Sequence of chain 1.D:
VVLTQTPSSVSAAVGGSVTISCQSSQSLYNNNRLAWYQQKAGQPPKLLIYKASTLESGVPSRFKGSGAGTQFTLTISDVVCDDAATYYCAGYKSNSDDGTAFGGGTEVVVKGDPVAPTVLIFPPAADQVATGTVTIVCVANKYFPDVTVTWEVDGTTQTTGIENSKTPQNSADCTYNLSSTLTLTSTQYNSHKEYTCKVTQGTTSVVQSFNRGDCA

Binding-site contacts:
Ligand atom C3 contacts residue TYR126 of chain 1.C at 3.9 Å (hydrophobic).
Ligand atom C8 contacts residue PHE119 of chain 1.C at 4.0 Å (hydrophobic).
Ligand atom C8 contacts residue TYR126 of chain 1.C at 3.8 Å (hydrophobic).
Ligand atom O5 contacts residue 7GW1 of chain 1.R at 2.0 Å (h-bond).
Ligand atom O3 contacts residue ASN53 of chain 1.D at 3.5 Å (h-bond).
Ligand atom O7 contacts residue ASN55 of chain 1.D at 3.4 Å (h-bond).
Ligand atom O4 contacts residue ASN54 of chain 1.D at 3.5 Å (h-bond).
Ligand atom O3 contacts residue TYR126 of chain 1.C at 3.0 Å (h-bond).
Ligand atom C7 contacts residue LYS74 of chain 1.D at 3.9 Å.
Ligand atom O2 contacts residue TYR126 of chain 1.C at 2.6 Å (h-bond).
Ligand atom C3 contacts residue 7GW1 of chain 1.R at 3.9 Å.
Ligand atom O3 contacts residue LYS74 of chain 1.D at 3.2 Å (salt-bridge).
Ligand atom O4 contacts residue ASN53 of chain 1.D at 2.8 Å (h-bond).
Ligand atom O5 contacts residue ASN53 of chain 1.D at 3.8 Å.
Ligand atom C2 contacts residue TYR126 of chain 1.C at 3.8 Å (hydrophobic).
Ligand atom C8 contacts residue ARG56 of chain 1.D at 3.7 Å.
Ligand atom C7 contacts residue ASN55 of chain 1.D at 3.9 Å.
Ligand atom C8 contacts residue GLU121 of chain 1.C at 3.6 Å.
Ligand atom C6 contacts residue SIA2 of chain 1.G at 3.0 Å.
Ligand atom C2 contacts residue VAL124 of chain 1.C at 3.7 Å (hydrophobic).
Ligand atom C7 contacts residue ARG56 of chain 1.D at 3.7 Å.
Ligand atom O2 contacts residue VAL124 of chain 1.C at 3.4 Å.
Ligand atom C5 contacts residue 7GW1 of chain 1.R at 3.4 Å.
Ligand atom O2 contacts residue ASN54 of chain 1.D at 3.3 Å (h-bond).
Ligand atom O6 contacts residue SIA2 of chain 1.G at 2.8 Å (h-bond).
Ligand atom O7 contacts residue ARG56 of chain 1.D at 3.0 Å (salt-bridge).
Ligand atom O6 contacts residue LYS74 of chain 1.D at 3.4 Å (salt-bridge).
Ligand atom O5 contacts residue GAL1 of chain 1.G at 3.8 Å.
Ligand atom C8 contacts residue LYS74 of chain 1.D at 3.6 Å.
Ligand atom C5 contacts residue ASN54 of chain 1.D at 3.9 Å.
Ligand atom C2 contacts residue 7GW1 of chain 1.R at 2.7 Å.
Ligand atom C4 contacts residue ASN53 of chain 1.D at 3.9 Å.
Ligand atom C2 contacts residue ASN55 of chain 1.D at 4.0 Å.
Ligand atom C6 contacts residue ASN54 of chain 1.D at 3.4 Å.
Ligand atom O2 contacts residue 7GW1 of chain 1.R at 3.4 Å (h-bond).
Ligand atom O7 contacts residue ASN53 of chain 1.D at 3.4 Å (h-bond).
Ligand atom O6 contacts residue ASN55 of chain 1.D at 3.7 Å.
Ligand atom C1 contacts residue 7GW1 of chain 1.R at 1.5 Å.
Ligand atom O3 contacts residue ASN55 of chain 1.D at 3.4 Å (h-bond).
Ligand atom C2 contacts residue ASN53 of chain 1.D at 3.9 Å.

This protein binds this small molecule.
Small molecule (SMILES): CC(=O)N[C@H]1[C@H](O[C@H]2[C@@H](O)[C@@H](CO)O[C@@H](O[C@H]3[C@H](O)[C@@H](O)CO[C@@H]3CO)[C@@H]2O)O[C@H](CO[C@@H]2O[C@H](CO)[C@@H](O[C@@H]3O[C@H](CO)[C@H](O)[C@H](O)[C@H]3O)[C@H](O)[C@H]2O)[C@@H](O[C@@H]2O[C@H](CO)[C@H](O)[C@H](O[C@]3(C(=O)O)C[C@H](O)[C@@H](NC(C)=O)[C@H]([C@H](O)[C@H](O)CO)O3)[C@H]2O)[C@@H]1O

Sequence of chain 1.C:
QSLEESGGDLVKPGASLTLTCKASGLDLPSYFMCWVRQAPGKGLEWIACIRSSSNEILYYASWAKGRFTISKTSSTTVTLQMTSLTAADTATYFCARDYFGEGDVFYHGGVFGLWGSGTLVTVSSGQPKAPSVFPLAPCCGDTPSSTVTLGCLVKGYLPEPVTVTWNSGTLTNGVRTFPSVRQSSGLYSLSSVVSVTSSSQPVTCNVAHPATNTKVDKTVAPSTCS